Binding-site contacts:
Ligand atom NH2 contacts residue ALA84 of chain 1.A at 3.2 Å.
Ligand atom CD2 contacts residue TYR87 of chain 1.A at 3.4 Å (hydrophobic).
Ligand atom NH2 contacts residue GLN111 of chain 1.B at 2.9 Å (h-bond).
Ligand atom O contacts residue THR40 of chain 1.A at 3.6 Å.
Ligand atom O contacts residue ASN41 of chain 1.A at 3.1 Å (h-bond).
Ligand atom O contacts residue PRO41 of chain 1.B at 3.4 Å.
Ligand atom CE1 contacts residue GLN39 of chain 1.B at 3.3 Å.
Ligand atom CZ contacts residue ASP85 of chain 1.A at 3.6 Å.
Ligand atom CD contacts residue THR40 of chain 1.A at 3.5 Å.
Ligand atom CG contacts residue ILE92 of chain 1.B at 3.5 Å (hydrophobic).
Ligand atom CD contacts residue ILE92 of chain 1.B at 3.6 Å (hydrophobic).
Ligand atom O contacts residue LYS103 of chain 1.A at 2.9 Å (salt-bridge).
Ligand atom NH2 contacts residue ASP85 of chain 1.A at 3.0 Å (salt-bridge).
Ligand atom CZ contacts residue GLN111 of chain 1.B at 3.2 Å.
Ligand atom CG contacts residue TYR87 of chain 1.A at 3.7 Å (hydrophobic).
Ligand atom OG contacts residue GLU154 of chain 1.B at 2.7 Å (salt-bridge).
Ligand atom NH1 contacts residue GLY42 of chain 1.A at 3.5 Å (h-bond).
Ligand atom CA contacts residue ASN41 of chain 1.A at 3.6 Å.
Ligand atom NE contacts residue ASP85 of chain 1.A at 2.9 Å (salt-bridge).
Ligand atom NH1 contacts residue SER43 of chain 1.A at 3.5 Å (h-bond).
Ligand atom O contacts residue GLN38 of chain 1.A at 3.5 Å.
Ligand atom CD1 contacts residue GLN39 of chain 1.B at 3.6 Å.
Ligand atom CA contacts residue GLU154 of chain 1.B at 3.7 Å.
Ligand atom CD contacts residue ASP85 of chain 1.A at 3.7 Å.
Ligand atom CD contacts residue GLY42 of chain 1.A at 3.2 Å.
Ligand atom CB contacts residue GLU154 of chain 1.B at 3.2 Å.
Ligand atom N contacts residue ASP85 of chain 1.A at 2.7 Å (salt-bridge).
Ligand atom OG contacts residue ALA100 of chain 1.A at 3.0 Å (h-bond).
Ligand atom NE contacts residue ILE92 of chain 1.B at 3.4 Å.
Ligand atom CG contacts residue THR40 of chain 1.A at 3.6 Å.
Ligand atom NH1 contacts residue GLN111 of chain 1.B at 2.7 Å (h-bond).
Ligand atom CZ contacts residue GLN39 of chain 1.B at 3.4 Å.
Ligand atom CE1 contacts residue GLN38 of chain 1.A at 3.7 Å.
Ligand atom CA contacts residue ASP85 of chain 1.A at 3.3 Å.
Ligand atom C contacts residue ASP85 of chain 1.A at 3.4 Å.
Ligand atom CD1 contacts residue THR90 of chain 1.B at 3.5 Å.
Ligand atom NE2 contacts residue PRO41 of chain 1.B at 3.3 Å (h-bond).
Ligand atom CG contacts residue ASP85 of chain 1.A at 3.6 Å.
Ligand atom O contacts residue ASN41 of chain 1.A at 2.6 Å (h-bond).
Ligand atom NH1 contacts residue THR40 of chain 1.A at 3.0 Å (h-bond).

Sequence of chain 1.A:
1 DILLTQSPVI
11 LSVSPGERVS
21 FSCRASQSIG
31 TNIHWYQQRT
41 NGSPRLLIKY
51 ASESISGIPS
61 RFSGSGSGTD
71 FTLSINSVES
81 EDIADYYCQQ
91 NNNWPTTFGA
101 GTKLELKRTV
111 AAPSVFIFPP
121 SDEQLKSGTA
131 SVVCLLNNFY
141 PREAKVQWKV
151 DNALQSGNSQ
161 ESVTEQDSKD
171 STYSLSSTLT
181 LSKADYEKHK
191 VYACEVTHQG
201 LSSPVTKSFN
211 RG

Sequence of chain 1.B:
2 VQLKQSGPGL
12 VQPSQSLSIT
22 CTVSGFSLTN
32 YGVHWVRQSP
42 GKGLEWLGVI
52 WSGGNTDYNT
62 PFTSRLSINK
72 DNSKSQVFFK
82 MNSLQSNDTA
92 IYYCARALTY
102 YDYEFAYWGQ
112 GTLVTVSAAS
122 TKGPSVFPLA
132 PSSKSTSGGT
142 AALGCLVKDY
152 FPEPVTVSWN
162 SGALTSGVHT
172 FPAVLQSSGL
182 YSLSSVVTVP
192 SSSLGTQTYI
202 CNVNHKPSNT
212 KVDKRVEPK

The small molecule below binds the protein below.
Small molecule (SMILES): CC(C)C[C@H](NC(=O)[C@H](CCCN=C(N)N)NC(=O)[C@H](CCCN=C(N)N)NC(=O)[C@@H](NC(=O)[C@H](CO)NC(=O)[C@H](CC(C)C)NC(=O)[C@H](CC(=O)O)NC(=O)[C@H](Cc1ccccc1)NC(=O)[C@H](CCC(N)=O)NC(=O)[C@@H](N)CO)[C@@H](C)O)C(=O)N[C@H](C=O)CCCCN